A small-molecule ligand and the protein it binds are described below.
Small molecule (SMILES): O=C(CCS)N1CCC(O)(c2ccc(Cl)c(C(F)(F)F)c2)CC1

Binding-site contacts:
Ligand atom S contacts residue ILE40 of chain 2.A at 4.2 Å.
Ligand atom CL contacts residue LEU57 of chain 2.A at 3.2 Å.
Ligand atom F3 contacts residue LEU36 of chain 2.A at 4.1 Å.
Ligand atom C15 contacts residue ILE40 of chain 2.A at 4.0 Å (hydrophobic).
Ligand atom F1 contacts residue ALA61 of chain 2.A at 3.3 Å.
Ligand atom F3 contacts residue VAL64 of chain 2.A at 3.5 Å.
Ligand atom C2 contacts residue CYS93 of chain 2.A at 3.7 Å (hydrophobic).
Ligand atom C4 contacts residue CYS93 of chain 2.A at 4.1 Å (hydrophobic).
Ligand atom F2 contacts residue ALA61 of chain 2.A at 3.9 Å.
Ligand atom F3 contacts residue ILE89 of chain 2.A at 3.3 Å.
Ligand atom C11 contacts residue TYR60 of chain 2.A at 3.5 Å (hydrophobic).
Ligand atom CL contacts residue ILE40 of chain 2.A at 3.5 Å.
Ligand atom C13 contacts residue ILE40 of chain 2.A at 3.3 Å (hydrophobic).
Ligand atom F2 contacts residue LEU36 of chain 2.A at 3.5 Å.
Ligand atom C11 contacts residue ILE40 of chain 2.A at 3.8 Å (hydrophobic).
Ligand atom F2 contacts residue ILE89 of chain 2.A at 4.2 Å.
Ligand atom C1 contacts residue GLU92 of chain 2.A at 3.7 Å.
Ligand atom C14 contacts residue ILE40 of chain 2.A at 3.6 Å (hydrophobic).
Ligand atom C4 contacts residue GLU92 of chain 2.A at 3.4 Å.
Ligand atom C12 contacts residue ILE89 of chain 2.A at 4.2 Å (hydrophobic).
Ligand atom S contacts residue EDO1 of chain 2.C at 3.5 Å (h-bond).
Ligand atom F2 contacts residue ILE40 of chain 2.A at 3.7 Å.
Ligand atom C5 contacts residue ILE89 of chain 2.A at 3.8 Å (hydrophobic).
Ligand atom C10 contacts residue ILE89 of chain 2.A at 4.1 Å (hydrophobic).
Ligand atom F1 contacts residue VAL64 of chain 2.A at 3.4 Å.
Ligand atom S contacts residue CYS93 of chain 2.A at 2.1 Å (h-bond).
Ligand atom C5 contacts residue CYS93 of chain 2.A at 4.1 Å (hydrophobic).
Ligand atom C14 contacts residue TYR60 of chain 2.A at 3.6 Å (hydrophobic).
Ligand atom C12 contacts residue TYR60 of chain 2.A at 4.1 Å (hydrophobic).
Ligand atom C15 contacts residue EDO1 of chain 2.C at 3.9 Å.
Ligand atom CL contacts residue TYR60 of chain 2.A at 3.6 Å.
Ligand atom F1 contacts residue TYR60 of chain 2.A at 3.3 Å.
Ligand atom C1 contacts residue CYS93 of chain 2.A at 3.3 Å (hydrophobic).
Ligand atom C9 contacts residue TYR60 of chain 2.A at 3.9 Å (hydrophobic).
Ligand atom C15 contacts residue TYR60 of chain 2.A at 4.0 Å (hydrophobic).
Ligand atom C10 contacts residue TYR60 of chain 2.A at 3.7 Å (hydrophobic).
Ligand atom C2 contacts residue GLU92 of chain 2.A at 4.0 Å.
Ligand atom C12 contacts residue VAL64 of chain 2.A at 4.1 Å (hydrophobic).
Ligand atom CL contacts residue ALA61 of chain 2.A at 4.0 Å.
Ligand atom C13 contacts residue TYR60 of chain 2.A at 3.3 Å (hydrophobic).

Sequence of chain 2.A:
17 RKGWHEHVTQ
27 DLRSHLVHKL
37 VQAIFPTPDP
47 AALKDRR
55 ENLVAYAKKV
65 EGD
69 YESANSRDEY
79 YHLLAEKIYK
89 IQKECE